Sequence of chain 2.A:
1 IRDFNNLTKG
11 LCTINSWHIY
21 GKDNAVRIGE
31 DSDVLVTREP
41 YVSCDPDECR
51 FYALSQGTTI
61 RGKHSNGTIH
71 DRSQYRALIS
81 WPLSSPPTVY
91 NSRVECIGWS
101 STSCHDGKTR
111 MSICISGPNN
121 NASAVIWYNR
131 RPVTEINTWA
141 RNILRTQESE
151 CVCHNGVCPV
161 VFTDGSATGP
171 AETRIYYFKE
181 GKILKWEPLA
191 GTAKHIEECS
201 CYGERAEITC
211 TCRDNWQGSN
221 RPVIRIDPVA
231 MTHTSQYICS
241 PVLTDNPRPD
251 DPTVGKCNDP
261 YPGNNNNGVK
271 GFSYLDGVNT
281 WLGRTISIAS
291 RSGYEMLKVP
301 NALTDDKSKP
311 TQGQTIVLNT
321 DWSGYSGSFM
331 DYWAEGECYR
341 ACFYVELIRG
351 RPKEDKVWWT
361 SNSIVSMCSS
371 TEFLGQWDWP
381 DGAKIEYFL

Binding-site contacts:
Ligand atom O6 contacts residue ILE286 of chain 2.A at 3.0 Å (h-bond).
Ligand atom O5 contacts residue ASN121 of chain 3.A at 2.4 Å (h-bond).
Ligand atom C3 contacts residue GLU295 of chain 2.A at 3.1 Å.
Ligand atom C4 contacts residue ILE288 of chain 2.A at 3.5 Å (hydrophobic).
Ligand atom C6 contacts residue ASP251 of chain 2.A at 3.5 Å.
Ligand atom C1 contacts residue ASN121 of chain 3.A at 1.5 Å.
Ligand atom C6 contacts residue ARG248 of chain 2.A at 3.6 Å.
Ligand atom O6 contacts residue LYS309 of chain 2.A at 3.2 Å (salt-bridge).
Ligand atom C8 contacts residue ASN120 of chain 3.A at 3.3 Å.
Ligand atom O4 contacts residue ILE288 of chain 2.A at 3.0 Å.
Ligand atom N2 contacts residue ASN121 of chain 3.A at 2.9 Å (h-bond).
Ligand atom C6 contacts residue PRO310 of chain 2.A at 3.4 Å (hydrophobic).
Ligand atom O6 contacts residue GLN376 of chain 2.A at 2.7 Å (h-bond).
Ligand atom C4 contacts residue GLU295 of chain 2.A at 3.5 Å.
Ligand atom O4 contacts residue ARG248 of chain 2.A at 3.3 Å (salt-bridge).
Ligand atom C6 contacts residue THR311 of chain 2.A at 3.4 Å.
Ligand atom O3 contacts residue GLU295 of chain 2.A at 2.6 Å (salt-bridge).
Ligand atom C6 contacts residue ILE286 of chain 2.A at 3.2 Å (hydrophobic).
Ligand atom O3 contacts residue ASP251 of chain 2.A at 2.8 Å (salt-bridge).
Ligand atom O2 contacts residue ASP250 of chain 2.A at 3.1 Å (salt-bridge).
Ligand atom C2 contacts residue ASP250 of chain 2.A at 3.3 Å.
Ligand atom O4 contacts residue ARG284 of chain 2.A at 3.2 Å (salt-bridge).
Ligand atom O4 contacts residue GLY313 of chain 2.A at 3.5 Å (h-bond).
Ligand atom O3 contacts residue ASP250 of chain 2.A at 2.9 Å (salt-bridge).
Ligand atom C7 contacts residue ASN121 of chain 3.A at 3.5 Å.
Ligand atom O6 contacts residue ASP251 of chain 2.A at 2.5 Å (salt-bridge).
Ligand atom O5 contacts residue GLN376 of chain 2.A at 3.1 Å (h-bond).
Ligand atom C3 contacts residue ASP250 of chain 2.A at 3.6 Å.
Ligand atom O2 contacts residue GLY313 of chain 2.A at 3.3 Å.
Ligand atom O5 contacts residue ARG284 of chain 2.A at 3.3 Å (salt-bridge).
Ligand atom C2 contacts residue ASN121 of chain 3.A at 2.5 Å.
Ligand atom O3 contacts residue ARG284 of chain 2.A at 2.8 Å (salt-bridge).
Ligand atom C8 contacts residue GLN312 of chain 2.A at 3.4 Å.
Ligand atom O4 contacts residue GLU295 of chain 2.A at 2.6 Å (salt-bridge).
Ligand atom O3 contacts residue GLY313 of chain 2.A at 3.0 Å (h-bond).
Ligand atom O5 contacts residue GLY375 of chain 2.A at 3.2 Å.
Ligand atom O4 contacts residue ASP251 of chain 2.A at 3.2 Å (salt-bridge).
Ligand atom O3 contacts residue GLN312 of chain 2.A at 3.2 Å.
Ligand atom C3 contacts residue GLY313 of chain 2.A at 3.3 Å.
Ligand atom O5 contacts residue ASP251 of chain 2.A at 3.5 Å (salt-bridge).

A protein and the small-molecule ligand that binds it are described below.
Small molecule (SMILES): CC(=O)N[C@H]1[C@H](O[C@H]2[C@H](O)[C@@H](NC(C)=O)CO[C@@H]2CO)O[C@H](CO)[C@@H](O[C@@H]2O[C@H](CO)[C@@H](O)[C@H](O[C@H]3O[C@H](CO)[C@@H](O)[C@H](O)[C@@H]3O[C@H]3O[C@H](CO)[C@@H](O)[C@H](O)[C@@H]3O[C@H]3O[C@H](CO)[C@@H](O)[C@H](O)[C@@H]3O)[C@@H]2O)[C@@H]1O

Sequence of chain 3.A:
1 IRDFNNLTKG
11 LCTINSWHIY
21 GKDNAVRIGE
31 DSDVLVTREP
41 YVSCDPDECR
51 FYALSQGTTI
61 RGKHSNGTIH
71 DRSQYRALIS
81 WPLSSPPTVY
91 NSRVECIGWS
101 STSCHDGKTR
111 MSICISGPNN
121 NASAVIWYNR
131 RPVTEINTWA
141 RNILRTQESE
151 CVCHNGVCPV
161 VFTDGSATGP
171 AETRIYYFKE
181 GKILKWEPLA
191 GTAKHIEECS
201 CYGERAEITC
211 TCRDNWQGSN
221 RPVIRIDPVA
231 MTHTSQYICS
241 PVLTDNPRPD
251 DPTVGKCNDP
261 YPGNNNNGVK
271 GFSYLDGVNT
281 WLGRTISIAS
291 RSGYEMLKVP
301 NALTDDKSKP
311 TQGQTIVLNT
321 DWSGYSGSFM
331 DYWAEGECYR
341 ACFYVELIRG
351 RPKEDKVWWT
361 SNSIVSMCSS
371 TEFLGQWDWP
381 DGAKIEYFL

Sequence of chain 2.C:
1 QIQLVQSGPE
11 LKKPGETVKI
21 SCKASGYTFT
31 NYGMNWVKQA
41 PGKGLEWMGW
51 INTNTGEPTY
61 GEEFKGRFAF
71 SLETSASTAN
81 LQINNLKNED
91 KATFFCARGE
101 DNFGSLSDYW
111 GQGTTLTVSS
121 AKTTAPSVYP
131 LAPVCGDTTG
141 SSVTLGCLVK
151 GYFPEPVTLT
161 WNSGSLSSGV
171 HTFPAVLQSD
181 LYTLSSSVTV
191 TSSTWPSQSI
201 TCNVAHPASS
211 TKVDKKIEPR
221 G